Sequence of chain 1.A:
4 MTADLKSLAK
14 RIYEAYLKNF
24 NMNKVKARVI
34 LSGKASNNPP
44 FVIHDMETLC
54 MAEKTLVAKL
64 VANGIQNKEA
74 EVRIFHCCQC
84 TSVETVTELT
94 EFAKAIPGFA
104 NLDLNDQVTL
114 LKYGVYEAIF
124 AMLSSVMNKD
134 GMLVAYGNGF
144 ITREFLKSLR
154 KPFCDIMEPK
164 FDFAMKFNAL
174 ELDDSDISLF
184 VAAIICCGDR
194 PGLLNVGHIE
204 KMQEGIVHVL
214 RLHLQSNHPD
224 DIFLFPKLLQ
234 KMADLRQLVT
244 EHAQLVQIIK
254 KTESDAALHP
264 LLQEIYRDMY

Binding-site contacts:
Ligand atom C08 contacts residue LEU59 of chain 1.A at 3.7 Å (hydrophobic).
Ligand atom C18 contacts residue VAL137 of chain 1.A at 4.0 Å (hydrophobic).
Ligand atom C10 contacts residue LYS62 of chain 1.A at 3.5 Å.
Ligand atom C16 contacts residue THR84 of chain 1.A at 3.5 Å.
Ligand atom C17 contacts residue CYS80 of chain 1.A at 3.8 Å (hydrophobic).
Ligand atom O05 contacts residue THR84 of chain 1.A at 2.6 Å (h-bond).
Ligand atom C09 contacts residue ALA138 of chain 1.A at 4.1 Å (hydrophobic).
Ligand atom CL1 contacts residue LEU52 of chain 1.A at 3.5 Å.
Ligand atom C22 contacts residue CYS80 of chain 1.A at 4.2 Å (hydrophobic).
Ligand atom C16 contacts residue CYS80 of chain 1.A at 4.1 Å (hydrophobic).
Ligand atom O03 contacts residue LYS62 of chain 1.A at 2.8 Å (salt-bridge).
Ligand atom C10 contacts residue LEU59 of chain 1.A at 4.2 Å (hydrophobic).
Ligand atom C14 contacts residue ALA138 of chain 1.A at 3.5 Å (hydrophobic).
Ligand atom C17 contacts residue VAL137 of chain 1.A at 4.0 Å (hydrophobic).
Ligand atom CL1 contacts residue ILE46 of chain 1.A at 4.1 Å.
Ligand atom O04 contacts residue LEU59 of chain 1.A at 3.6 Å.
Ligand atom C19 contacts residue CYS80 of chain 1.A at 3.3 Å (hydrophobic).
Ligand atom O02 contacts residue TYR139 of chain 1.A at 3.3 Å.
Ligand atom C21 contacts residue CYS81 of chain 1.A at 4.2 Å (hydrophobic).
Ligand atom O04 contacts residue LYS62 of chain 1.A at 3.7 Å.
Ligand atom C18 contacts residue LEU59 of chain 1.A at 3.9 Å (hydrophobic).
Ligand atom O05 contacts residue CYS80 of chain 1.A at 3.7 Å.
Ligand atom C13 contacts residue LEU59 of chain 1.A at 3.7 Å (hydrophobic).
Ligand atom C21 contacts residue ILE77 of chain 1.A at 4.0 Å (hydrophobic).
Ligand atom C09 contacts residue LYS62 of chain 1.A at 4.0 Å.
Ligand atom C21 contacts residue CYS80 of chain 1.A at 3.6 Å (hydrophobic).
Ligand atom C09 contacts residue TYR139 of chain 1.A at 3.9 Å (hydrophobic).
Ligand atom C20 contacts residue VAL137 of chain 1.A at 4.2 Å (hydrophobic).
Ligand atom C15 contacts residue LEU59 of chain 1.A at 4.1 Å (hydrophobic).
Ligand atom C12 contacts residue ALA138 of chain 1.A at 3.5 Å (hydrophobic).
Ligand atom C11 contacts residue THR84 of chain 1.A at 3.7 Å.
Ligand atom C16 contacts residue ALA138 of chain 1.A at 4.1 Å (hydrophobic).
Ligand atom C07 contacts residue TYR139 of chain 1.A at 4.1 Å (hydrophobic).
Ligand atom C19 contacts residue CYS81 of chain 1.A at 4.0 Å (hydrophobic).
Ligand atom C20 contacts residue LEU59 of chain 1.A at 3.6 Å (hydrophobic).
Ligand atom C14 contacts residue THR84 of chain 1.A at 3.3 Å.
Ligand atom C13 contacts residue LYS62 of chain 1.A at 3.3 Å.
Ligand atom C15 contacts residue LYS62 of chain 1.A at 3.6 Å.
Ligand atom C11 contacts residue ALA138 of chain 1.A at 3.9 Å (hydrophobic).
Ligand atom C12 contacts residue TYR139 of chain 1.A at 3.6 Å (hydrophobic).

This protein binds this small molecule.
Small molecule (SMILES): CC(C)(Oc1ccc(C(=O)c2ccc(Cl)cc2)cc1)C(=O)O